The small molecule below binds the protein below.
Small molecule (SMILES): CC(=O)N[C@H]1[C@@H](O[P](=O)(O)O[P](=O)(O)OC[C@H]2O[C@@H](n3ccc(=O)[nH]c3=O)[C@H](O)[C@@H]2O)O[C@H](CO)[C@@H](O)[C@@H]1O

Sequence of chain 1.A:
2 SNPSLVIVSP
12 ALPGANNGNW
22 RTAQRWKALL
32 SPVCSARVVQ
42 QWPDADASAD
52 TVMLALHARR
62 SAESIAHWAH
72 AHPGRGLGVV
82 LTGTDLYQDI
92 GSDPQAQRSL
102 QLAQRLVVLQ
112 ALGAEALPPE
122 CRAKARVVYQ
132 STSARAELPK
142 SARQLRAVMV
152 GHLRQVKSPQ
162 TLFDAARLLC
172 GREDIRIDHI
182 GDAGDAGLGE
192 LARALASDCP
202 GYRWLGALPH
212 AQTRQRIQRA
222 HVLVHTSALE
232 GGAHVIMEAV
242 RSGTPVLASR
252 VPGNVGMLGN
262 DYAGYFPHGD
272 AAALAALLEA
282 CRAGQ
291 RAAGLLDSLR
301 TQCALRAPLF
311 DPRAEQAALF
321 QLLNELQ

Binding-site contacts:
Ligand atom O3' contacts residue GLU231 of chain 1.A at 2.7 Å (salt-bridge).
Ligand atom N3 contacts residue ASN17 of chain 1.A at 3.3 Å (h-bond).
Ligand atom O6' contacts residue THR23 of chain 1.A at 3.0 Å (h-bond).
Ligand atom O7' contacts residue GLY84 of chain 1.A at 3.3 Å.
Ligand atom O4' contacts residue GLN131 of chain 1.A at 3.0 Å (h-bond).
Ligand atom O4' contacts residue HIS235 of chain 1.A at 3.4 Å (h-bond).
Ligand atom O2' contacts residue HIS211 of chain 1.A at 3.2 Å (h-bond).
Ligand atom C6' contacts residue THR23 of chain 1.A at 3.4 Å.
Ligand atom O4 contacts residue ILE181 of chain 1.A at 3.3 Å.
Ligand atom N2' contacts residue GLU231 of chain 1.A at 2.9 Å (salt-bridge).
Ligand atom O2B contacts residue GLY19 of chain 1.A at 2.9 Å (h-bond).
Ligand atom O1A contacts residue HIS235 of chain 1.A at 2.8 Å (h-bond).
Ligand atom O5' contacts residue ASN20 of chain 1.A at 3.0 Å (h-bond).
Ligand atom O4' contacts residue GLY233 of chain 1.A at 2.6 Å (h-bond).
Ligand atom C2' contacts residue THR83 of chain 1.A at 3.2 Å.
Ligand atom N3 contacts residue LEU209 of chain 1.A at 2.9 Å (h-bond).
Ligand atom O2 contacts residue THR214 of chain 1.A at 3.4 Å (h-bond).
Ligand atom O3A contacts residue LYS158 of chain 1.A at 3.2 Å (salt-bridge).
Ligand atom O6' contacts residue ASN20 of chain 1.A at 3.1 Å (h-bond).
Ligand atom O6' contacts residue GLY19 of chain 1.A at 3.2 Å (h-bond).
Ligand atom C2 contacts residue ASN17 of chain 1.A at 3.2 Å.
Ligand atom O3B contacts residue GLU239 of chain 1.A at 2.6 Å (salt-bridge).
Ligand atom O2A contacts residue VAL236 of chain 1.A at 3.3 Å (h-bond).
Ligand atom O2 contacts residue HIS211 of chain 1.A at 3.1 Å.
Ligand atom O3B contacts residue ARG22 of chain 1.A at 2.9 Å (salt-bridge).
Ligand atom C5 contacts residue HIS153 of chain 1.A at 3.2 Å.
Ligand atom C7' contacts residue GLU231 of chain 1.A at 3.1 Å.
Ligand atom O3' contacts residue GLY232 of chain 1.A at 3.0 Å (h-bond).
Ligand atom O7' contacts residue THR83 of chain 1.A at 3.2 Å (h-bond).
Ligand atom O4 contacts residue LEU209 of chain 1.A at 3.1 Å (h-bond).
Ligand atom O5B contacts residue GLY19 of chain 1.A at 3.3 Å (h-bond).
Ligand atom O2' contacts residue GLU239 of chain 1.A at 2.7 Å (salt-bridge).
Ligand atom O1B contacts residue ARG155 of chain 1.A at 2.7 Å (salt-bridge).
Ligand atom O3B contacts residue HIS211 of chain 1.A at 3.3 Å.
Ligand atom N3 contacts residue THR214 of chain 1.A at 3.2 Å (h-bond).
Ligand atom O1B contacts residue LYS158 of chain 1.A at 2.9 Å (salt-bridge).
Ligand atom O2 contacts residue ASN17 of chain 1.A at 3.0 Å (h-bond).
Ligand atom O7' contacts residue GLY232 of chain 1.A at 3.0 Å (h-bond).
Ligand atom O7' contacts residue GLU231 of chain 1.A at 3.3 Å.
Ligand atom O3' contacts residue GLY233 of chain 1.A at 3.1 Å (h-bond).